Sequence of chain 1.C:
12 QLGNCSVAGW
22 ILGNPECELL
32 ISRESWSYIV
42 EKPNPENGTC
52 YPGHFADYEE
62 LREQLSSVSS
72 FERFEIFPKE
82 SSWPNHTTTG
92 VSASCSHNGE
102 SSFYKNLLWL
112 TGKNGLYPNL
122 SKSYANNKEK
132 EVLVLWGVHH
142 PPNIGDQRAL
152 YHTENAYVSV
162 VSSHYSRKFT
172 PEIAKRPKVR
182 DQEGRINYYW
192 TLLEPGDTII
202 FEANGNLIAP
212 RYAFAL

Binding-site contacts:
Ligand atom C3 contacts residue ASN15 of chain 1.C at 4.1 Å.
Ligand atom O7 contacts residue ASN15 of chain 1.C at 3.9 Å.
Ligand atom C5 contacts residue LYS43 of chain 1.C at 4.2 Å.
Ligand atom N2 contacts residue ASN15 of chain 1.C at 3.2 Å (h-bond).
Ligand atom C6 contacts residue ASN15 of chain 1.C at 4.2 Å.
Ligand atom C2 contacts residue ASN15 of chain 1.C at 2.8 Å.
Ligand atom O6 contacts residue GLU47 of chain 1.C at 2.6 Å (salt-bridge).
Ligand atom C1 contacts residue ASN15 of chain 1.C at 1.5 Å.
Ligand atom C8 contacts residue ASN15 of chain 1.C at 3.4 Å.
Ligand atom C6 contacts residue LYS43 of chain 1.C at 3.4 Å.
Ligand atom O6 contacts residue LYS43 of chain 1.C at 2.3 Å (salt-bridge).
Ligand atom O5 contacts residue ASN15 of chain 1.C at 2.4 Å (h-bond).
Ligand atom C6 contacts residue GLU47 of chain 1.C at 2.9 Å.
Ligand atom C5 contacts residue ASN15 of chain 1.C at 3.6 Å.
Ligand atom O5 contacts residue LYS43 of chain 1.C at 3.9 Å.
Ligand atom C4 contacts residue ASN15 of chain 1.C at 4.3 Å.
Ligand atom C5 contacts residue GLU47 of chain 1.C at 4.3 Å.
Ligand atom O6 contacts residue ASN15 of chain 1.C at 4.2 Å.
Ligand atom C7 contacts residue ASN15 of chain 1.C at 3.3 Å.
Ligand atom O5 contacts residue GLU47 of chain 1.C at 4.5 Å.

A small-molecule ligand and the protein it binds are described below.
Small molecule (SMILES): CC(=O)N[C@@H]1[C@@H](O)[C@H](O)[C@@H](CO)O[C@H]1O